Sequence of chain 1.A:
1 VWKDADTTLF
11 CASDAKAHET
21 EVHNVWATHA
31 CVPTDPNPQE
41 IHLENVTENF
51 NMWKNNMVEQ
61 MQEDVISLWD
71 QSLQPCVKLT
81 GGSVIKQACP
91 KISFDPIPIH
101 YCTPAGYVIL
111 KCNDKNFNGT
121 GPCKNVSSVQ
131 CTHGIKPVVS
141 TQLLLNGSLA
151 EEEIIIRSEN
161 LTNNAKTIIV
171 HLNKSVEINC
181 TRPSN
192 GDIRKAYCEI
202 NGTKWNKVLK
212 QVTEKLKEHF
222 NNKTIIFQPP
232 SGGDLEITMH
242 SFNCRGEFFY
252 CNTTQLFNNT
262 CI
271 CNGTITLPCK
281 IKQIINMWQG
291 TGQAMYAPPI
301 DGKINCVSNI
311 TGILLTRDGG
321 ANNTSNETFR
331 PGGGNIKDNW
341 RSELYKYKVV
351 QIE

The protein below binds the small molecule below.
Small molecule (SMILES): CC(=O)N[C@@H]1[C@@H](O)[C@H](O)[C@@H](CO)O[C@H]1O

Binding-site contacts:
Ligand atom C7 contacts residue MET240 of chain 1.A at 4.2 Å (hydrophobic).
Ligand atom C3 contacts residue ASN253 of chain 1.A at 3.8 Å.
Ligand atom C2 contacts residue ASN253 of chain 1.A at 2.5 Å.
Ligand atom C4 contacts residue ASN253 of chain 1.A at 4.2 Å.
Ligand atom O7 contacts residue ASN253 of chain 1.A at 4.0 Å.
Ligand atom O5 contacts residue THR255 of chain 1.A at 3.8 Å.
Ligand atom O5 contacts residue ASN253 of chain 1.A at 2.3 Å (h-bond).
Ligand atom C8 contacts residue MET240 of chain 1.A at 3.9 Å (hydrophobic).
Ligand atom C5 contacts residue THR255 of chain 1.A at 3.8 Å.
Ligand atom C1 contacts residue THR255 of chain 1.A at 3.4 Å.
Ligand atom C5 contacts residue ASN253 of chain 1.A at 3.6 Å.
Ligand atom N2 contacts residue MET240 of chain 1.A at 4.5 Å.
Ligand atom C2 contacts residue THR255 of chain 1.A at 4.4 Å.
Ligand atom C1 contacts residue ASN253 of chain 1.A at 1.4 Å.
Ligand atom C8 contacts residue THR239 of chain 1.A at 4.2 Å.
Ligand atom C7 contacts residue ASN253 of chain 1.A at 3.7 Å.
Ligand atom N2 contacts residue ASN253 of chain 1.A at 3.0 Å (h-bond).